Binding-site contacts:
Ligand atom C6 contacts residue GLN132 of chain 1.E at 3.6 Å.
Ligand atom N2 contacts residue ASN154 of chain 1.E at 2.9 Å (h-bond).
Ligand atom O5 contacts residue ASN154 of chain 1.E at 2.5 Å (h-bond).
Ligand atom O7 contacts residue ASN154 of chain 1.E at 4.3 Å.
Ligand atom C8 contacts residue LYS163 of chain 1.E at 3.8 Å.
Ligand atom C8 contacts residue ASN154 of chain 1.E at 3.5 Å.
Ligand atom O7 contacts residue LYS163 of chain 1.E at 3.6 Å.
Ligand atom C2 contacts residue ASN154 of chain 1.E at 2.5 Å.
Ligand atom C5 contacts residue ASN154 of chain 1.E at 3.8 Å.
Ligand atom C1 contacts residue ASN154 of chain 1.E at 1.5 Å.
Ligand atom C7 contacts residue LYS163 of chain 1.E at 4.1 Å.
Ligand atom C4 contacts residue ASN154 of chain 1.E at 4.4 Å.
Ligand atom C7 contacts residue ASN154 of chain 1.E at 3.5 Å.
Ligand atom C3 contacts residue ASN154 of chain 1.E at 3.9 Å.
Ligand atom O6 contacts residue GLN132 of chain 1.E at 2.9 Å (h-bond).

A small-molecule ligand and the protein it binds are described below.
Small molecule (SMILES): CC(=O)N[C@H]1[C@H](O[C@H]2[C@H](O)[C@@H](NC(C)=O)CO[C@@H]2CO)O[C@H](CO)[C@@H](O)[C@@H]1O

Sequence of chain 1.E:
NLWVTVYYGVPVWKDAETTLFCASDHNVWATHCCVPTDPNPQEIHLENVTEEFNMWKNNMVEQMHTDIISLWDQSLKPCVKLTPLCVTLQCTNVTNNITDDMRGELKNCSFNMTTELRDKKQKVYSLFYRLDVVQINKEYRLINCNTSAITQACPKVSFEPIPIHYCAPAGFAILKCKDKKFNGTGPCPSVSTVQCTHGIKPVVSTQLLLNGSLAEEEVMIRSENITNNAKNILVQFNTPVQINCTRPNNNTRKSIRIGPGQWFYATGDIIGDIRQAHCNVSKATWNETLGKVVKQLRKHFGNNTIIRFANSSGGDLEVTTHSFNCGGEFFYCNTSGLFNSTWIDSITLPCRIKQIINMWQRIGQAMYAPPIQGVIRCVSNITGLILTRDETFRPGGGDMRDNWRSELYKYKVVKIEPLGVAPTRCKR